A protein and the small-molecule ligand that binds it are described below.
Small molecule (SMILES): CC(=O)N[C@H]1[C@H]([C@H](O)[C@H](O)CO)O[C@@](O[C@H]2[C@@H](O)[C@@H](CO)O[C@@H](O[C@H]3[C@H](O)[C@@H](O)[C@H](O)O[C@@H]3CO)[C@@H]2O)(C(=O)O)C[C@@H]1O

Binding-site contacts:
Ligand atom O1B contacts residue TYR72 of chain 47.B at 3.8 Å.
Ligand atom C4 contacts residue HIS298 of chain 47.B at 3.5 Å.
Ligand atom C2 contacts residue GLY78 of chain 47.B at 3.9 Å.
Ligand atom C4 contacts residue ARG77 of chain 47.B at 3.8 Å.
Ligand atom C5 contacts residue ASN93 of chain 47.B at 4.0 Å.
Ligand atom C6 contacts residue TYR72 of chain 47.B at 3.9 Å (hydrophobic).
Ligand atom C9 contacts residue ARG77 of chain 47.B at 3.5 Å.
Ligand atom O4 contacts residue ASN80 of chain 47.B at 4.3 Å.
Ligand atom O4 contacts residue ILE79 of chain 47.B at 3.8 Å.
Ligand atom C3 contacts residue VAL296 of chain 47.B at 3.5 Å (hydrophobic).
Ligand atom O3 contacts residue VAL296 of chain 47.B at 3.9 Å.
Ligand atom C1 contacts residue TYR72 of chain 47.B at 3.7 Å (hydrophobic).
Ligand atom C1 contacts residue GLY78 of chain 47.B at 4.1 Å.
Ligand atom C4 contacts residue GLY78 of chain 47.B at 3.3 Å.
Ligand atom O3 contacts residue ASN80 of chain 47.B at 3.9 Å.
Ligand atom C3 contacts residue GLY78 of chain 47.B at 3.8 Å.
Ligand atom O3 contacts residue ARG77 of chain 47.B at 4.1 Å.
Ligand atom C1 contacts residue ARG77 of chain 47.B at 3.3 Å.
Ligand atom C11 contacts residue TYR72 of chain 47.B at 3.5 Å (hydrophobic).
Ligand atom O1A contacts residue TYR72 of chain 47.B at 3.0 Å.
Ligand atom C3 contacts residue GLY78 of chain 47.B at 3.8 Å.
Ligand atom O1A contacts residue GLY78 of chain 47.B at 3.9 Å.
Ligand atom O4 contacts residue THR291 of chain 47.B at 3.3 Å.
Ligand atom C10 contacts residue TYR72 of chain 47.B at 3.6 Å (hydrophobic).
Ligand atom O3 contacts residue GLY78 of chain 47.B at 3.0 Å.
Ligand atom O4 contacts residue HIS298 of chain 47.B at 3.1 Å (h-bond).
Ligand atom C3 contacts residue ARG77 of chain 47.B at 4.0 Å.
Ligand atom C6 contacts residue ASN93 of chain 47.B at 3.2 Å.
Ligand atom C11 contacts residue ASP85 of chain 47.C at 3.7 Å.
Ligand atom O4 contacts residue GLY78 of chain 47.B at 3.1 Å.
Ligand atom N5 contacts residue TYR72 of chain 47.B at 2.8 Å (h-bond).
Ligand atom O4 contacts residue VAL296 of chain 47.B at 4.2 Å.
Ligand atom C5 contacts residue TYR72 of chain 47.B at 3.7 Å (hydrophobic).
Ligand atom C4 contacts residue TYR72 of chain 47.B at 3.9 Å (hydrophobic).
Ligand atom O1B contacts residue ARG77 of chain 47.B at 2.7 Å (salt-bridge).
Ligand atom C5 contacts residue ARG77 of chain 47.B at 4.2 Å.
Ligand atom O6 contacts residue ASN93 of chain 47.B at 3.5 Å (h-bond).
Ligand atom C2 contacts residue VAL296 of chain 47.B at 4.3 Å (hydrophobic).
Ligand atom C3 contacts residue HIS298 of chain 47.B at 3.5 Å.
Ligand atom O1A contacts residue ARG77 of chain 47.B at 3.2 Å (salt-bridge).

Sequence of chain 47.C:
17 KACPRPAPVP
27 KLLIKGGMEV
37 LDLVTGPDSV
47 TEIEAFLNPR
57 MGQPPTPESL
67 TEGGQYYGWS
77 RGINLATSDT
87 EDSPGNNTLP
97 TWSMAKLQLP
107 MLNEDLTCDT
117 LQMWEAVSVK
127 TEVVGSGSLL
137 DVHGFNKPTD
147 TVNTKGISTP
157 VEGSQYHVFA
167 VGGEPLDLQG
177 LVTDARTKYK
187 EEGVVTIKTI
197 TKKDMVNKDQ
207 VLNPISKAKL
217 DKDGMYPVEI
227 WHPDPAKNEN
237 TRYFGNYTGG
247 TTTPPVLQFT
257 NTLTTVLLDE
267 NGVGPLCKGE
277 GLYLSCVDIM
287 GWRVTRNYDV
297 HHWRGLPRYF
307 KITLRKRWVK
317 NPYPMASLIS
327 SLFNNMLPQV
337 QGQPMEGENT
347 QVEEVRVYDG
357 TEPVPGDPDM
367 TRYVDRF

Sequence of chain 47.B:
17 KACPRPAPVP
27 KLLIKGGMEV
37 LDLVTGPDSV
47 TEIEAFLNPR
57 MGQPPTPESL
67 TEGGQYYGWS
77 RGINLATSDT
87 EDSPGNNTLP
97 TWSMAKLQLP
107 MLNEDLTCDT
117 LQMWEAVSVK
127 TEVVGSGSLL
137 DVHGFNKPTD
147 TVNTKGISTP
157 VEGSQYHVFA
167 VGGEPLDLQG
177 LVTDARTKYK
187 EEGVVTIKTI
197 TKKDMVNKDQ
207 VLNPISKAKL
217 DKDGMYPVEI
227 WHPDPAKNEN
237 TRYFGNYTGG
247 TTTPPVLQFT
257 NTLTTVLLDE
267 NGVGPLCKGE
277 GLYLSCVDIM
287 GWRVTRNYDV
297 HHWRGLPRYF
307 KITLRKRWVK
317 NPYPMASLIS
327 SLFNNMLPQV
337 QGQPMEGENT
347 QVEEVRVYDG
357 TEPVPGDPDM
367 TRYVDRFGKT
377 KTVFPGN